Sequence of chain 1.A:
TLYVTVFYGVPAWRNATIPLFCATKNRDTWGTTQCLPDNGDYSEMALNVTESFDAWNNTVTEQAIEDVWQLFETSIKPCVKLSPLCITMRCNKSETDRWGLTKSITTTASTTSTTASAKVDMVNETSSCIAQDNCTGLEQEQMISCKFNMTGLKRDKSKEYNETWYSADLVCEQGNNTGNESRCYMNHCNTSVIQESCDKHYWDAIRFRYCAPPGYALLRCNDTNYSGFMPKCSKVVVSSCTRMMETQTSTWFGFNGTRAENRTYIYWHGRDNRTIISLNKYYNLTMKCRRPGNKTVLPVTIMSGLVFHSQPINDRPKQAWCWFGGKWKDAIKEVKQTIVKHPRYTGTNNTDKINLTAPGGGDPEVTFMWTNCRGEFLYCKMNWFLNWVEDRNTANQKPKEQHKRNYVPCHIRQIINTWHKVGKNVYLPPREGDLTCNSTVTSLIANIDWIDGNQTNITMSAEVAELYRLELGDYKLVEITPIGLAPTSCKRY

Binding-site contacts:
Ligand atom C8 contacts residue GLY197 of chain 1.A at 3.8 Å.
Ligand atom C1 contacts residue ASN198 of chain 1.A at 1.5 Å.
Ligand atom C5 contacts residue ASN198 of chain 1.A at 3.8 Å.
Ligand atom C8 contacts residue ASN198 of chain 1.A at 4.0 Å.
Ligand atom O7 contacts residue ASN198 of chain 1.A at 3.3 Å (h-bond).
Ligand atom N2 contacts residue ASN198 of chain 1.A at 2.9 Å (h-bond).
Ligand atom O5 contacts residue ASN198 of chain 1.A at 2.5 Å (h-bond).
Ligand atom C7 contacts residue ASN198 of chain 1.A at 3.3 Å.
Ligand atom C2 contacts residue ASN198 of chain 1.A at 2.5 Å.
Ligand atom C4 contacts residue ASN198 of chain 1.A at 4.4 Å.
Ligand atom C3 contacts residue ASN198 of chain 1.A at 3.9 Å.
Ligand atom C8 contacts residue GLN196 of chain 1.A at 4.3 Å.

A protein and the small-molecule ligand that binds it are described below.
Small molecule (SMILES): CC(=O)N[C@@H]1[C@@H](O)[C@H](O)[C@@H](CO)O[C@H]1O